Sequence of chain 1.Z:
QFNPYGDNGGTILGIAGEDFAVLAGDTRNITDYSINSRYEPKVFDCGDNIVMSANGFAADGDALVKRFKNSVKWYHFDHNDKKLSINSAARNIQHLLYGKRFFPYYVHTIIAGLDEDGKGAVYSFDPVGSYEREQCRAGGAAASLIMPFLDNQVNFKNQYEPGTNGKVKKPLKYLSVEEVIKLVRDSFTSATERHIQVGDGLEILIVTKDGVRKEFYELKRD

The small molecule below binds the protein below.
Small molecule (SMILES): CC(=O)N[C@@H](CC(C)C)C(=O)N[C@@H](C)C(=O)N[C@@H](CCC(=O)O)[C@@H](O)[C@H](C)CO

Sequence of chain 1.Y:
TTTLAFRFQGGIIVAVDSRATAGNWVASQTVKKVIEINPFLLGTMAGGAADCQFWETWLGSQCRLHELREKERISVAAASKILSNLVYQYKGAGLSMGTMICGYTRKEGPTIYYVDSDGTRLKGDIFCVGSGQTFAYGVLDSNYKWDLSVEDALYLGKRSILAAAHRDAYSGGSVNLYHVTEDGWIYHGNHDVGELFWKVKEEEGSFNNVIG

Binding-site contacts:
Ligand atom O contacts residue ALA46 of chain 1.Y at 3.8 Å.
Ligand atom CB contacts residue THR1 of chain 1.Y at 2.7 Å.
Ligand atom C3 contacts residue TYR170 of chain 1.Y at 3.1 Å (hydrophobic).
Ligand atom N contacts residue THR1 of chain 1.Y at 3.6 Å.
Ligand atom O contacts residue ALA20 of chain 1.Y at 3.3 Å.
Ligand atom C3 contacts residue ARG19 of chain 1.Y at 3.1 Å.
Ligand atom C2 contacts residue THR1 of chain 1.Y at 1.5 Å.
Ligand atom OE1 contacts residue MET45 of chain 1.Y at 3.3 Å.
Ligand atom N contacts residue ASP126 of chain 1.Z at 3.2 Å (salt-bridge).
Ligand atom CA contacts residue THR1 of chain 1.Y at 2.4 Å.
Ligand atom C contacts residue LYS33 of chain 1.Y at 3.8 Å.
Ligand atom N contacts residue GLY47 of chain 1.Y at 2.8 Å (h-bond).
Ligand atom C contacts residue THR1 of chain 1.Y at 1.4 Å.
Ligand atom O contacts residue MES1 of chain 1.UA at 3.1 Å (h-bond).
Ligand atom CA contacts residue THR21 of chain 1.Y at 3.6 Å.
Ligand atom C contacts residue THR21 of chain 1.Y at 3.8 Å.
Ligand atom CD contacts residue ALA49 of chain 1.Y at 3.8 Å (hydrophobic).
Ligand atom O contacts residue THR21 of chain 1.Y at 3.1 Å (h-bond).
Ligand atom CA contacts residue GLY47 of chain 1.Y at 3.2 Å.
Ligand atom CD2 contacts residue THR21 of chain 1.Y at 3.8 Å.
Ligand atom OE2 contacts residue ALA49 of chain 1.Y at 3.6 Å.
Ligand atom C3 contacts residue THR1 of chain 1.Y at 2.4 Å.
Ligand atom C1 contacts residue MES1 of chain 1.UA at 3.3 Å.
Ligand atom C1 contacts residue THR1 of chain 1.Y at 2.4 Å.
Ligand atom N contacts residue THR21 of chain 1.Y at 3.1 Å (h-bond).
Ligand atom CB contacts residue LYS33 of chain 1.Y at 3.8 Å.
Ligand atom C contacts residue ASP126 of chain 1.Z at 3.7 Å.
Ligand atom O contacts residue TYR170 of chain 1.Y at 3.4 Å.
Ligand atom O contacts residue THR1 of chain 1.Y at 2.2 Å (h-bond).
Ligand atom C2 contacts residue MES1 of chain 1.UA at 3.8 Å.
Ligand atom O contacts residue GLY47 of chain 1.Y at 3.0 Å (h-bond).
Ligand atom CB contacts residue GLY47 of chain 1.Y at 3.7 Å.
Ligand atom O contacts residue SER131 of chain 1.Y at 3.3 Å (h-bond).
Ligand atom C contacts residue GLY47 of chain 1.Y at 3.5 Å.
Ligand atom C3 contacts residue LYS33 of chain 1.Y at 3.8 Å.
Ligand atom CH3 contacts residue ASP126 of chain 1.Z at 3.2 Å.
Ligand atom OE2 contacts residue VAL31 of chain 1.Y at 3.3 Å.
Ligand atom O contacts residue ALA49 of chain 1.Y at 3.2 Å (h-bond).
Ligand atom O contacts residue THR1 of chain 1.Y at 2.6 Å (h-bond).
Ligand atom CD2 contacts residue ALA27 of chain 1.Y at 3.3 Å (hydrophobic).